Sequence of chain 1.A:
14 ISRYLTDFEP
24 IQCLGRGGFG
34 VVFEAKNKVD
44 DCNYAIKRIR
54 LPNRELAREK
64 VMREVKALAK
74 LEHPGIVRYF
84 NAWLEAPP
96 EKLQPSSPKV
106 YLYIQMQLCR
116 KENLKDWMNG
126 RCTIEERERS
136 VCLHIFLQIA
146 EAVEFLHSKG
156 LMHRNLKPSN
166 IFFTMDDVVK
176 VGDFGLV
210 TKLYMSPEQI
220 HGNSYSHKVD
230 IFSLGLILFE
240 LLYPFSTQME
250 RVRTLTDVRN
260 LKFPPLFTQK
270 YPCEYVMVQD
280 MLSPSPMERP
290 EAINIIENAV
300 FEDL

Binding-site contacts:
Ligand atom N1 contacts residue ALA48 of chain 1.A at 3.3 Å.
Ligand atom C10 contacts residue MET111 of chain 1.A at 3.7 Å (hydrophobic).
Ligand atom N contacts residue ASP178 of chain 1.A at 3.1 Å (salt-bridge).
Ligand atom F1 contacts residue LEU74 of chain 1.A at 3.6 Å.
Ligand atom C6 contacts residue LYS50 of chain 1.A at 3.8 Å.
Ligand atom C17 contacts residue CYS114 of chain 1.A at 3.7 Å (hydrophobic).
Ligand atom C4 contacts residue ASP178 of chain 1.A at 3.5 Å.
Ligand atom N2 contacts residue LEU113 of chain 1.A at 3.2 Å.
Ligand atom C13 contacts residue LEU71 of chain 1.A at 3.2 Å (hydrophobic).
Ligand atom C16 contacts residue GLN112 of chain 1.A at 3.4 Å.
Ligand atom F1 contacts residue ILE79 of chain 1.A at 3.6 Å.
Ligand atom F1 contacts residue LEU71 of chain 1.A at 3.2 Å.
Ligand atom N1 contacts residue CYS114 of chain 1.A at 3.0 Å (h-bond).
Ligand atom C8 contacts residue ASP178 of chain 1.A at 3.8 Å.
Ligand atom C8 contacts residue MET111 of chain 1.A at 3.6 Å (hydrophobic).
Ligand atom O1 contacts residue ASP178 of chain 1.A at 3.1 Å (salt-bridge).
Ligand atom F contacts residue ILE109 of chain 1.A at 3.8 Å.
Ligand atom C14 contacts residue LEU71 of chain 1.A at 3.6 Å (hydrophobic).
Ligand atom O contacts residue MET111 of chain 1.A at 3.8 Å.
Ligand atom N contacts residue MET111 of chain 1.A at 3.6 Å.
Ligand atom C7 contacts residue ALA48 of chain 1.A at 3.7 Å (hydrophobic).
Ligand atom C16 contacts residue ALA48 of chain 1.A at 3.2 Å (hydrophobic).
Ligand atom C6 contacts residue VAL35 of chain 1.A at 3.8 Å (hydrophobic).
Ligand atom C3 contacts residue MET111 of chain 1.A at 3.6 Å (hydrophobic).
Ligand atom C contacts residue PHE167 of chain 1.A at 3.6 Å (hydrophobic).
Ligand atom C9 contacts residue PHE179 of chain 1.A at 3.4 Å (hydrophobic).
Ligand atom C19 contacts residue PHE167 of chain 1.A at 3.3 Å (hydrophobic).
Ligand atom N2 contacts residue CYS114 of chain 1.A at 2.9 Å (h-bond).
Ligand atom F contacts residue TYR82 of chain 1.A at 3.1 Å.
Ligand atom N1 contacts residue LEU113 of chain 1.A at 3.8 Å.
Ligand atom O contacts residue PHE179 of chain 1.A at 3.7 Å.
Ligand atom N3 contacts residue VAL35 of chain 1.A at 3.8 Å.
Ligand atom C13 contacts residue TYR82 of chain 1.A at 3.5 Å (hydrophobic).
Ligand atom N1 contacts residue GLN112 of chain 1.A at 3.6 Å.
Ligand atom C12 contacts residue LEU71 of chain 1.A at 3.4 Å (hydrophobic).
Ligand atom O1 contacts residue PHE179 of chain 1.A at 2.8 Å (h-bond).
Ligand atom C11 contacts residue MET111 of chain 1.A at 3.7 Å (hydrophobic).
Ligand atom C3 contacts residue ASP178 of chain 1.A at 3.6 Å.
Ligand atom C17 contacts residue ALA48 of chain 1.A at 3.7 Å (hydrophobic).
Ligand atom C7 contacts residue PHE167 of chain 1.A at 3.5 Å (hydrophobic).

The small molecule below binds the protein below.
Small molecule (SMILES): Cc1cc(NC(=O)[C@H](O)c2cc(F)cc(F)c2)ccc1-c1cnc(N)c(C(=O)NC2CC2)c1